Sequence of chain 1.C:
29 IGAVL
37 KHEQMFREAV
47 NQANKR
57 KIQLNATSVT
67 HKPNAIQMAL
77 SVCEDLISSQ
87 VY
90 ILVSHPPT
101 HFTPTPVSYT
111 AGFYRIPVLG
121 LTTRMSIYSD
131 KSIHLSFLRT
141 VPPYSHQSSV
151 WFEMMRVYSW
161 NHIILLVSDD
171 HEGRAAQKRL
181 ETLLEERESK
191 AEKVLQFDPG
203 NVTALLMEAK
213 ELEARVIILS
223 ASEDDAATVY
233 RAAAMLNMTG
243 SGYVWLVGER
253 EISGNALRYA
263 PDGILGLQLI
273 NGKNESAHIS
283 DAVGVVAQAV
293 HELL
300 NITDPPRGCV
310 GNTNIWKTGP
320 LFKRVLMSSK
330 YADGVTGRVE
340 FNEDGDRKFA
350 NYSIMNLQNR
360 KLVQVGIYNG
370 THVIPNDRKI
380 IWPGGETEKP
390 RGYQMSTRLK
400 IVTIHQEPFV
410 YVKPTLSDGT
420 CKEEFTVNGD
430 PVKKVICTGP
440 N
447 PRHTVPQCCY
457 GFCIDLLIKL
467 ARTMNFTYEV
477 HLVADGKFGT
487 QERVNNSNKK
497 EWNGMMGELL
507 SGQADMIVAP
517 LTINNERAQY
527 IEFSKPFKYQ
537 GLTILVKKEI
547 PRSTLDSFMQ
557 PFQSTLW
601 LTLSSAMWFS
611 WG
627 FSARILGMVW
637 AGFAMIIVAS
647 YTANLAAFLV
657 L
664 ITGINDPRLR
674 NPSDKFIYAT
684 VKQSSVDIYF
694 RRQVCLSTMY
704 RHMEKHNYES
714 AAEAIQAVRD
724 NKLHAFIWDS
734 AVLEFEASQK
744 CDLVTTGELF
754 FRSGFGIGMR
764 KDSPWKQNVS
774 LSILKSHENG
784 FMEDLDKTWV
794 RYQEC

Binding-site contacts:
Ligand atom C1 contacts residue ASN771 of chain 1.C at 1.4 Å.
Ligand atom C3 contacts residue ASN771 of chain 1.C at 3.8 Å.
Ligand atom C2 contacts residue ASN771 of chain 1.C at 2.4 Å.
Ligand atom O7 contacts residue PRO767 of chain 1.C at 3.1 Å (h-bond).
Ligand atom C4 contacts residue ASN771 of chain 1.C at 4.2 Å.
Ligand atom C8 contacts residue ASN771 of chain 1.C at 4.3 Å.
Ligand atom C7 contacts residue ASN771 of chain 1.C at 3.2 Å.
Ligand atom C5 contacts residue ASN771 of chain 1.C at 3.7 Å.
Ligand atom O6 contacts residue TYR392 of chain 1.C at 4.4 Å.
Ligand atom O7 contacts residue ASN771 of chain 1.C at 3.1 Å (h-bond).
Ligand atom O7 contacts residue TRP768 of chain 1.C at 4.5 Å.
Ligand atom N2 contacts residue ASN771 of chain 1.C at 2.9 Å (h-bond).
Ligand atom C7 contacts residue PRO767 of chain 1.C at 3.6 Å (hydrophobic).
Ligand atom C8 contacts residue GLN770 of chain 1.C at 4.1 Å.
Ligand atom O5 contacts residue ASN771 of chain 1.C at 2.4 Å (h-bond).
Ligand atom C8 contacts residue PRO767 of chain 1.C at 3.2 Å (hydrophobic).

This small molecule binds to this protein.
Small molecule (SMILES): CC(=O)N[C@H]1[C@H](O[C@H]2[C@H](O)[C@@H](NC(C)=O)CO[C@@H]2CO)O[C@H](CO)[C@@H](O)[C@@H]1O